Sequence of chain 1.B:
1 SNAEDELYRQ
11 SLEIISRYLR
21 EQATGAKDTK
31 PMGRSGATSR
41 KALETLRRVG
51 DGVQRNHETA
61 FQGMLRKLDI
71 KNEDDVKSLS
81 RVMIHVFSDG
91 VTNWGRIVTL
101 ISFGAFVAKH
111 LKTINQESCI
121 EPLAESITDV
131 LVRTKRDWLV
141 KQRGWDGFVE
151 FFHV

A small-molecule ligand and the protein it binds are described below.
Small molecule (SMILES): CC(C)(C)c1ccc(CN2CCN(S(=O)(=O)Nc3ccc(SCCc4ccccc4)cc3C(=O)O)CC2)cc1

Binding-site contacts:
Ligand atom C23 contacts residue PHE103 of chain 1.B at 4.0 Å (hydrophobic).
Ligand atom C29 contacts residue MET83 of chain 1.B at 3.6 Å (hydrophobic).
Ligand atom C16 contacts residue LEU100 of chain 1.B at 3.8 Å (hydrophobic).
Ligand atom O2 contacts residue PHE87 of chain 1.B at 3.9 Å.
Ligand atom C19 contacts residue PHE103 of chain 1.B at 3.8 Å (hydrophobic).
Ligand atom C28 contacts residue VAL76 of chain 1.B at 3.7 Å (hydrophobic).
Ligand atom C1 contacts residue VAL86 of chain 1.B at 3.9 Å (hydrophobic).
Ligand atom O4 contacts residue PHE61 of chain 1.B at 3.8 Å.
Ligand atom C28 contacts residue MET83 of chain 1.B at 3.8 Å (hydrophobic).
Ligand atom C22 contacts residue MET83 of chain 1.B at 4.0 Å (hydrophobic).
Ligand atom C28 contacts residue SER80 of chain 1.B at 3.6 Å.
Ligand atom C16 contacts residue PHE87 of chain 1.B at 3.9 Å (hydrophobic).
Ligand atom C4 contacts residue MET64 of chain 1.B at 3.8 Å (hydrophobic).
Ligand atom C30 contacts residue ILE70 of chain 1.B at 3.8 Å (hydrophobic).
Ligand atom C29 contacts residue LEU123 of chain 1.B at 3.7 Å (hydrophobic).
Ligand atom N3 contacts residue LEU100 of chain 1.B at 3.9 Å.
Ligand atom C14 contacts residue MET64 of chain 1.B at 3.7 Å (hydrophobic).
Ligand atom S2 contacts residue THR99 of chain 1.B at 3.8 Å.
Ligand atom O4 contacts residue THR99 of chain 1.B at 3.3 Å.
Ligand atom C22 contacts residue LEU100 of chain 1.B at 3.8 Å (hydrophobic).
Ligand atom C25 contacts residue MET83 of chain 1.B at 4.0 Å (hydrophobic).
Ligand atom C23 contacts residue MET83 of chain 1.B at 3.6 Å (hydrophobic).
Ligand atom C22 contacts residue PHE103 of chain 1.B at 3.6 Å (hydrophobic).
Ligand atom C18 contacts residue PHE103 of chain 1.B at 3.6 Å (hydrophobic).
Ligand atom C27 contacts residue MET83 of chain 1.B at 3.9 Å (hydrophobic).
Ligand atom C15 contacts residue VAL86 of chain 1.B at 3.9 Å (hydrophobic).
Ligand atom O1 contacts residue ARG96 of chain 1.B at 3.0 Å (salt-bridge).
Ligand atom C5 contacts residue MET64 of chain 1.B at 3.7 Å (hydrophobic).
Ligand atom C24 contacts residue MET83 of chain 1.B at 3.6 Å (hydrophobic).
Ligand atom O1 contacts residue VAL86 of chain 1.B at 3.5 Å.
Ligand atom C15 contacts residue ARG96 of chain 1.B at 3.7 Å.
Ligand atom C21 contacts residue PHE103 of chain 1.B at 4.0 Å (hydrophobic).
Ligand atom C17 contacts residue LEU100 of chain 1.B at 3.9 Å (hydrophobic).
Ligand atom O3 contacts residue ARG96 of chain 1.B at 3.8 Å.
Ligand atom O2 contacts residue ARG96 of chain 1.B at 3.1 Å (salt-bridge).
Ligand atom C13 contacts residue MET64 of chain 1.B at 4.0 Å (hydrophobic).
Ligand atom C18 contacts residue MET64 of chain 1.B at 3.8 Å (hydrophobic).
Ligand atom O3 contacts residue THR99 of chain 1.B at 3.4 Å.
Ligand atom C28 contacts residue LEU79 of chain 1.B at 3.6 Å (hydrophobic).
Ligand atom O3 contacts residue LEU100 of chain 1.B at 3.8 Å.